The protein below binds the small molecule below.
Small molecule (SMILES): OC[C@H]1O[C@H](O[C@H]2[C@H](O)[C@@H](O)[C@@H](O)O[C@@H]2CO)[C@H](O)[C@@H](O)[C@@H]1O

Binding-site contacts:
Ligand atom O4 contacts residue TYR360 of chain 1.A at 4.0 Å.
Ligand atom O3 contacts residue TYR360 of chain 1.A at 3.8 Å.
Ligand atom C4 contacts residue ALA356 of chain 1.A at 4.3 Å (hydrophobic).
Ligand atom C2 contacts residue VAL482 of chain 1.A at 3.9 Å (hydrophobic).
Ligand atom O6 contacts residue TYR360 of chain 1.A at 3.8 Å.
Ligand atom C2 contacts residue GLU353 of chain 1.A at 3.9 Å.
Ligand atom O2 contacts residue GLU353 of chain 1.A at 3.3 Å (salt-bridge).
Ligand atom O3 contacts residue GLU353 of chain 1.A at 2.5 Å (salt-bridge).
Ligand atom O2 contacts residue ARG357 of chain 1.A at 3.1 Å.
Ligand atom C2 contacts residue GLN481 of chain 1.A at 3.8 Å.
Ligand atom C2 contacts residue TYR360 of chain 1.A at 4.2 Å (hydrophobic).
Ligand atom C4 contacts residue TYR360 of chain 1.A at 3.7 Å (hydrophobic).
Ligand atom C1 contacts residue VAL482 of chain 1.A at 3.8 Å (hydrophobic).
Ligand atom C3 contacts residue GLU353 of chain 1.A at 3.7 Å.
Ligand atom O2 contacts residue VAL482 of chain 1.A at 3.9 Å.
Ligand atom C1 contacts residue GLN481 of chain 1.A at 3.8 Å.
Ligand atom C1 contacts residue TYR360 of chain 1.A at 4.5 Å (hydrophobic).
Ligand atom O2 contacts residue GLN481 of chain 1.A at 3.0 Å (h-bond).
Ligand atom O5 contacts residue VAL482 of chain 1.A at 3.6 Å.
Ligand atom C3 contacts residue TYR360 of chain 1.A at 4.3 Å (hydrophobic).
Ligand atom O5 contacts residue ALA356 of chain 1.A at 4.2 Å.
Ligand atom O5 contacts residue TYR360 of chain 1.A at 4.0 Å.
Ligand atom C5 contacts residue VAL482 of chain 1.A at 4.2 Å (hydrophobic).
Ligand atom C6 contacts residue ALA356 of chain 1.A at 4.4 Å (hydrophobic).
Ligand atom C1 contacts residue ALA356 of chain 1.A at 4.0 Å (hydrophobic).
Ligand atom C2 contacts residue ARG357 of chain 1.A at 4.1 Å.
Ligand atom O5 contacts residue GLN481 of chain 1.A at 4.4 Å.
Ligand atom C5 contacts residue TYR360 of chain 1.A at 4.3 Å (hydrophobic).
Ligand atom C1 contacts residue ARG357 of chain 1.A at 4.5 Å.
Ligand atom O4 contacts residue GLN481 of chain 1.A at 4.1 Å.
Ligand atom C6 contacts residue TYR360 of chain 1.A at 4.0 Å (hydrophobic).
Ligand atom O3 contacts residue ARG357 of chain 1.A at 3.7 Å.
Ligand atom C6 contacts residue VAL482 of chain 1.A at 3.6 Å (hydrophobic).
Ligand atom O6 contacts residue VAL482 of chain 1.A at 3.4 Å (h-bond).

Sequence of chain 1.A:
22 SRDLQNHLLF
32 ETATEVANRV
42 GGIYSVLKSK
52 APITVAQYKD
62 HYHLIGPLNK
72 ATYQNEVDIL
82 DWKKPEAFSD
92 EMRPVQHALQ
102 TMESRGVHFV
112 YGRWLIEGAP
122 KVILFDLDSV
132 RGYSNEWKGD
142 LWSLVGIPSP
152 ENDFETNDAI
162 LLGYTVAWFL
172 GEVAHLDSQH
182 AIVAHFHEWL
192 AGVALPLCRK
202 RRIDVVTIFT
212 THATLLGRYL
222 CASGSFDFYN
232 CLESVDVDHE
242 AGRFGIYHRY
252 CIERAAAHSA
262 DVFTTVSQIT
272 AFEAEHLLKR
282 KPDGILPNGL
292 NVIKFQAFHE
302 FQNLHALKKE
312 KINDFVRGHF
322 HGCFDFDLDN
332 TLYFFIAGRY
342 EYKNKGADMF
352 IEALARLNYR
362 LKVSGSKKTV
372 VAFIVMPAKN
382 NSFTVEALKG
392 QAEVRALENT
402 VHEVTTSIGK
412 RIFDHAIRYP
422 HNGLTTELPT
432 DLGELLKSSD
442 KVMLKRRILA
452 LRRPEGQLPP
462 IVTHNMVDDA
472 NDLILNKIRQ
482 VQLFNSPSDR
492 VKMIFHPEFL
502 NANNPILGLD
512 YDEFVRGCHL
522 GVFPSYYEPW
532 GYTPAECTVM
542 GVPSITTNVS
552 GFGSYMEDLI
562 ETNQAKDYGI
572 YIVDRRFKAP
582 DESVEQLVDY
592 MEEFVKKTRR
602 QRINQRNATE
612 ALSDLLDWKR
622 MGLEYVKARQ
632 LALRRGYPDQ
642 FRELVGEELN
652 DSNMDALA